Sequence of chain 16.D:
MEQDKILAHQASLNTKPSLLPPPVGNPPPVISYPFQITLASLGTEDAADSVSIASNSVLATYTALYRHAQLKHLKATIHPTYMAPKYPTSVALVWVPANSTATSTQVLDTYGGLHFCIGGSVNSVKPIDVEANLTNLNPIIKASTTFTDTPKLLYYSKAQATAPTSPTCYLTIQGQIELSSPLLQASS

This protein binds this small molecule.
Small molecule (SMILES): O=c1ccn([C@@H]2O[C@H](CO[P](=O)(O)O[C@H]3[C@@H](O)[C@H](n4ccc(=O)[nH]c4=O)O[C@@H]3COP(=O)(O)O)[C@@H](O)[C@H]2O)c(=O)[nH]1

Sequence of chain 16.C:
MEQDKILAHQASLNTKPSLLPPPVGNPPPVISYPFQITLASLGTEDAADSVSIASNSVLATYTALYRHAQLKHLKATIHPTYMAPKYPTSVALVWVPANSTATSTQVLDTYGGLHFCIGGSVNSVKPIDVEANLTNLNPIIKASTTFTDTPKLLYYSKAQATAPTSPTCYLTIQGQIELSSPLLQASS

Sequence of chain 17.C:
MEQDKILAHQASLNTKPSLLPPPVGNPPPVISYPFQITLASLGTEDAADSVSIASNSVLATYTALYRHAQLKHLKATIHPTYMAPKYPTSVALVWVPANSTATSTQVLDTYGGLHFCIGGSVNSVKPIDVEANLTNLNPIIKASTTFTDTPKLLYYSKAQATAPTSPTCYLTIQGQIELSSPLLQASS

Binding-site contacts:
Ligand atom O2 contacts residue VAL94 of chain 16.C at 1.5 Å.
Ligand atom O4 contacts residue LEU114 of chain 16.C at 2.8 Å (h-bond).
Ligand atom N3 contacts residue LEU114 of chain 16.C at 2.9 Å (h-bond).
Ligand atom O4 contacts residue GLU131 of chain 16.C at 2.6 Å (salt-bridge).
Ligand atom N3 contacts residue GLY113 of chain 16.C at 2.1 Å.
Ligand atom C4 contacts residue LEU114 of chain 16.C at 2.8 Å (hydrophobic).
Ligand atom C6 contacts residue GLY113 of chain 16.C at 1.8 Å.
Ligand atom C5 contacts residue THR110 of chain 16.C at 2.9 Å.
Ligand atom C2 contacts residue LEU93 of chain 16.C at 2.0 Å (hydrophobic).
Ligand atom O4' contacts residue TRP95 of chain 16.C at 2.8 Å (h-bond).
Ligand atom O3' contacts residue GLU131 of chain 16.C at 2.8 Å (salt-bridge).
Ligand atom O2' contacts residue TRP95 of chain 16.C at 2.5 Å.
Ligand atom C2 contacts residue VAL94 of chain 16.C at 1.7 Å (hydrophobic).
Ligand atom C4' contacts residue TRP95 of chain 16.C at 3.0 Å (hydrophobic).
Ligand atom C4 contacts residue GLY113 of chain 16.C at 1.2 Å.
Ligand atom C1' contacts residue TRP95 of chain 16.C at 2.4 Å (hydrophobic).
Ligand atom C5 contacts residue VAL94 of chain 16.C at 2.5 Å (hydrophobic).
Ligand atom N3 contacts residue LEU93 of chain 16.C at 1.6 Å (h-bond).
Ligand atom O5' contacts residue ASN133 of chain 16.C at 2.9 Å (h-bond).
Ligand atom C6 contacts residue VAL94 of chain 16.C at 1.8 Å (hydrophobic).
Ligand atom C1' contacts residue VAL94 of chain 16.C at 2.6 Å (hydrophobic).
Ligand atom N3 contacts residue VAL94 of chain 16.C at 2.3 Å.
Ligand atom C2 contacts residue GLY113 of chain 16.C at 2.8 Å.
Ligand atom O4 contacts residue GLY113 of chain 16.C at 2.0 Å.
Ligand atom C5 contacts residue GLY112 of chain 16.C at 2.6 Å.
Ligand atom C5 contacts residue GLY113 of chain 16.C at 1.2 Å.
Ligand atom C6 contacts residue TYR111 of chain 16.C at 3.1 Å (hydrophobic).
Ligand atom C6 contacts residue GLY112 of chain 16.C at 2.2 Å.
Ligand atom OP2 contacts residue ASN133 of chain 16.C at 2.5 Å.
Ligand atom OP1 contacts residue ASN136 of chain 16.C at 2.4 Å (h-bond).
Ligand atom N1 contacts residue GLY112 of chain 16.C at 2.9 Å (h-bond).
Ligand atom O4 contacts residue VAL107 of chain 16.C at 1.8 Å.
Ligand atom N3 contacts residue VAL107 of chain 16.C at 2.9 Å.
Ligand atom O2 contacts residue LEU93 of chain 16.C at 1.9 Å (h-bond).
Ligand atom C4 contacts residue VAL94 of chain 16.C at 2.8 Å (hydrophobic).
Ligand atom C4 contacts residue LEU93 of chain 16.C at 2.9 Å (hydrophobic).
Ligand atom C4 contacts residue VAL107 of chain 16.C at 2.6 Å (hydrophobic).
Ligand atom N1 contacts residue GLY113 of chain 16.C at 2.8 Å.
Ligand atom O4' contacts residue VAL94 of chain 16.C at 2.7 Å.
Ligand atom N1 contacts residue VAL94 of chain 16.C at 1.9 Å.